Binding-site contacts:
Ligand atom C1 contacts residue LEU175 of chain 1.D at 3.5 Å (hydrophobic).
Ligand atom OAC contacts residue CYS140 of chain 1.D at 3.4 Å.
Ligand atom NAK contacts residue CYS140 of chain 1.D at 3.5 Å (h-bond).
Ligand atom C6 contacts residue TRP192 of chain 1.D at 3.1 Å (hydrophobic).
Ligand atom OAE contacts residue LYS4 of chain 1.D at 3.4 Å (salt-bridge).
Ligand atom O contacts residue ALA176 of chain 1.D at 3.2 Å.
Ligand atom CG contacts residue VAL177 of chain 1.D at 3.1 Å (hydrophobic).
Ligand atom CAF contacts residue CYS140 of chain 1.D at 3.3 Å (hydrophobic).
Ligand atom CD1 contacts residue ASN50 of chain 1.D at 3.1 Å.
Ligand atom CAH contacts residue CYS140 of chain 1.D at 2.8 Å (hydrophobic).
Ligand atom CAN contacts residue HIS91 of chain 1.D at 3.5 Å.
Ligand atom NAL contacts residue LEU175 of chain 1.D at 3.3 Å (h-bond).
Ligand atom CD1 contacts residue ALA47 of chain 1.D at 3.4 Å (hydrophobic).
Ligand atom O1 contacts residue HIS91 of chain 1.D at 3.6 Å.
Ligand atom CD21 contacts residue CYS140 of chain 1.D at 3.6 Å (hydrophobic).
Ligand atom CAO contacts residue GLY90 of chain 1.D at 3.5 Å.
Ligand atom CB contacts residue VAL177 of chain 1.D at 3.1 Å (hydrophobic).
Ligand atom CAH contacts residue HIS91 of chain 1.D at 3.5 Å.
Ligand atom NAK contacts residue HIS91 of chain 1.D at 3.5 Å (h-bond).
Ligand atom OAI contacts residue CYS140 of chain 1.D at 3.1 Å (h-bond).
Ligand atom CAB contacts residue GLY92 of chain 1.D at 3.6 Å.
Ligand atom C contacts residue VAL43 of chain 1.D at 3.7 Å (hydrophobic).
Ligand atom CA1 contacts residue LEU175 of chain 1.D at 3.5 Å (hydrophobic).
Ligand atom O contacts residue VAL177 of chain 1.D at 3.4 Å (h-bond).
Ligand atom NAL contacts residue CYS140 of chain 1.D at 3.5 Å (h-bond).
Ligand atom CAD contacts residue GLY92 of chain 1.D at 3.5 Å.
Ligand atom OAI contacts residue GLY92 of chain 1.D at 3.0 Å (h-bond).
Ligand atom OAI contacts residue HIS91 of chain 1.D at 3.2 Å.
Ligand atom CAD contacts residue LYS4 of chain 1.D at 3.8 Å.
Ligand atom CAB contacts residue ASN100 of chain 1.D at 3.2 Å.
Ligand atom C7 contacts residue TRP192 of chain 1.D at 3.5 Å (hydrophobic).
Ligand atom N contacts residue VAL177 of chain 1.D at 3.5 Å (h-bond).
Ligand atom CAN contacts residue GLY90 of chain 1.D at 3.0 Å.
Ligand atom OAE contacts residue GLY92 of chain 1.D at 2.4 Å (h-bond).
Ligand atom CD1 contacts residue VAL177 of chain 1.D at 3.3 Å (hydrophobic).
Ligand atom CAG contacts residue CYS140 of chain 1.D at 2.0 Å (hydrophobic).
Ligand atom CAD contacts residue CYS140 of chain 1.D at 3.5 Å (hydrophobic).
Ligand atom O1 contacts residue VAL43 of chain 1.D at 3.4 Å.
Ligand atom CAM contacts residue LEU175 of chain 1.D at 3.4 Å (hydrophobic).
Ligand atom CD21 contacts residue LEU175 of chain 1.D at 3.7 Å (hydrophobic).

Sequence of chain 1.D:
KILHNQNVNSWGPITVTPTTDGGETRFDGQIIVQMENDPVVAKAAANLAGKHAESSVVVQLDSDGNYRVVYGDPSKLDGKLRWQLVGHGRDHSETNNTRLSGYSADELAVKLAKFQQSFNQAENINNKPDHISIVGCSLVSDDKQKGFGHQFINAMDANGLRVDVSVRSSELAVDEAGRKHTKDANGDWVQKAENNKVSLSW

The small molecule below binds the protein below.
Small molecule (SMILES): CCOC(=O)[C@@H](O)CC(=O)N(CC(C)C)NC(=O)[C@H](CC(C)C)NC(=O)[C@H](CC(C)C)NC(=O)OCc1ccccc1